A protein and the small-molecule ligand that binds it are described below.
Small molecule (SMILES): C[C@]12CC[C@@H]3c4ccc(O)cc4CC[C@H]3[C@@H]1CC[C@@H]2OC(=O)CCC(=O)O

Binding-site contacts:
Ligand atom CAX contacts residue PHE99 of chain 1.A at 4.1 Å (hydrophobic).
Ligand atom CAR contacts residue TRP128 of chain 1.A at 4.0 Å (hydrophobic).
Ligand atom CAN contacts residue SER105 of chain 1.A at 4.2 Å.
Ligand atom OAB contacts residue ASP40 of chain 1.A at 2.8 Å (salt-bridge).
Ligand atom CAX contacts residue PHE103 of chain 1.A at 4.3 Å (hydrophobic).
Ligand atom CAV contacts residue MET133 of chain 1.A at 4.1 Å (hydrophobic).
Ligand atom OAB contacts residue LEU95 of chain 1.A at 3.4 Å.
Ligand atom CAP contacts residue PHE99 of chain 1.A at 4.1 Å (hydrophobic).
Ligand atom CAR contacts residue HIS67 of chain 1.A at 3.4 Å.
Ligand atom CAM contacts residue HIS67 of chain 1.A at 3.9 Å.
Ligand atom CAF contacts residue PHE103 of chain 1.A at 4.2 Å (hydrophobic).
Ligand atom CAM contacts residue THR47 of chain 1.A at 3.7 Å.
Ligand atom CAN contacts residue MET133 of chain 1.A at 4.1 Å (hydrophobic).
Ligand atom OAC contacts residue HIS67 of chain 1.A at 3.3 Å (h-bond).
Ligand atom CAI contacts residue TRP128 of chain 1.A at 3.8 Å (hydrophobic).
Ligand atom CAI contacts residue VAL107 of chain 1.A at 3.9 Å (hydrophobic).
Ligand atom CAZ contacts residue PHE99 of chain 1.A at 3.8 Å (hydrophobic).
Ligand atom CAL contacts residue PHE99 of chain 1.A at 4.2 Å (hydrophobic).
Ligand atom CAV contacts residue HIS67 of chain 1.A at 3.7 Å.
Ligand atom CAA contacts residue MET133 of chain 1.A at 4.0 Å (hydrophobic).
Ligand atom OAC contacts residue TRP128 of chain 1.A at 3.4 Å.
Ligand atom CAR contacts residue ASP40 of chain 1.A at 3.0 Å.
Ligand atom CAR contacts residue LEU95 of chain 1.A at 3.7 Å (hydrophobic).
Ligand atom OAQ contacts residue MET133 of chain 1.A at 3.5 Å.
Ligand atom CAF contacts residue PHE135 of chain 1.A at 4.2 Å (hydrophobic).
Ligand atom CAU contacts residue PHE103 of chain 1.A at 4.3 Å (hydrophobic).
Ligand atom CAG contacts residue PHE103 of chain 1.A at 3.8 Å (hydrophobic).
Ligand atom OAB contacts residue HIS67 of chain 1.A at 3.1 Å (h-bond).
Ligand atom CAK contacts residue TRP128 of chain 1.A at 3.9 Å (hydrophobic).
Ligand atom OAC contacts residue THR47 of chain 1.A at 3.8 Å.
Ligand atom CAI contacts residue ASP40 of chain 1.A at 4.3 Å.
Ligand atom CAG contacts residue PHE135 of chain 1.A at 4.0 Å (hydrophobic).
Ligand atom CAP contacts residue SER105 of chain 1.A at 3.5 Å.
Ligand atom CAI contacts residue LEU95 of chain 1.A at 3.2 Å (hydrophobic).
Ligand atom CAP contacts residue MET133 of chain 1.A at 3.8 Å (hydrophobic).
Ligand atom OAE contacts residue SER97 of chain 1.A at 3.5 Å (h-bond).
Ligand atom CAK contacts residue VAL107 of chain 1.A at 3.9 Å (hydrophobic).
Ligand atom OAC contacts residue ASP40 of chain 1.A at 2.7 Å (salt-bridge).
Ligand atom OAE contacts residue HIS67 of chain 1.A at 3.1 Å (h-bond).
Ligand atom CAK contacts residue MET133 of chain 1.A at 3.5 Å (hydrophobic).

Sequence of chain 1.A:
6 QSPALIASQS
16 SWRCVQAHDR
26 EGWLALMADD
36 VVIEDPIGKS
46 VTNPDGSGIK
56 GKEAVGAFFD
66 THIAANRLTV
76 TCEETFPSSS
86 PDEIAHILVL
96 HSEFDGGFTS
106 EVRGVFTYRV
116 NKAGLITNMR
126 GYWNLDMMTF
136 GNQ